This protein binds this small molecule.
Small molecule (SMILES): Nc1ncnc2c1ncn2[C@@H]1O[C@H](CO[P](=O)(O)O[P](=O)(O)CP(=O)(O)O)[C@@H](O)[C@H]1O

Binding-site contacts:
Ligand atom N9 contacts residue MET4954 of chain 1.C at 4.4 Å.
Ligand atom O3A contacts residue ARG4215 of chain 1.C at 3.8 Å.
Ligand atom O1B contacts residue ARG4215 of chain 1.C at 3.7 Å.
Ligand atom N9 contacts residue PHE4975 of chain 1.C at 4.4 Å.
Ligand atom O2A contacts residue CA1 of chain 1.P at 3.5 Å.
Ligand atom C6 contacts residue ASN4984 of chain 1.C at 3.8 Å.
Ligand atom N6 contacts residue CYS4958 of chain 1.C at 4.3 Å.
Ligand atom O3A contacts residue LYS4214 of chain 1.C at 4.4 Å.
Ligand atom N1 contacts residue LEU4985 of chain 1.C at 3.4 Å.
Ligand atom PG contacts residue ARG4215 of chain 1.C at 4.3 Å.
Ligand atom C2 contacts residue ASN4984 of chain 1.C at 4.0 Å.
Ligand atom C1' contacts residue MET4954 of chain 1.C at 3.7 Å (hydrophobic).
Ligand atom N6 contacts residue HIS4983 of chain 1.C at 3.2 Å (h-bond).
Ligand atom C5 contacts residue THR4979 of chain 1.C at 4.4 Å.
Ligand atom C3B contacts residue ARG4215 of chain 1.C at 3.4 Å.
Ligand atom O2' contacts residue THR4979 of chain 1.C at 4.3 Å.
Ligand atom O2' contacts residue PHE4975 of chain 1.C at 3.4 Å.
Ligand atom C6 contacts residue HIS4983 of chain 1.C at 4.4 Å.
Ligand atom N1 contacts residue ASN4984 of chain 1.C at 3.2 Å (h-bond).
Ligand atom N6 contacts residue ILE4960 of chain 1.C at 3.8 Å.
Ligand atom N7 contacts residue CYS4958 of chain 1.C at 3.6 Å.
Ligand atom C2 contacts residue LEU4985 of chain 1.C at 4.5 Å (hydrophobic).
Ligand atom C4' contacts residue MET4954 of chain 1.C at 4.1 Å (hydrophobic).
Ligand atom C6 contacts residue LEU4985 of chain 1.C at 4.0 Å (hydrophobic).
Ligand atom O1G contacts residue ARG4215 of chain 1.C at 4.0 Å.
Ligand atom C8 contacts residue MET4954 of chain 1.C at 4.5 Å (hydrophobic).
Ligand atom O1A contacts residue LYS4214 of chain 1.C at 4.5 Å.
Ligand atom N7 contacts residue PHE4959 of chain 1.C at 4.1 Å.
Ligand atom C8 contacts residue CYS4958 of chain 1.C at 4.0 Å (hydrophobic).
Ligand atom C8 contacts residue THR4979 of chain 1.C at 4.0 Å.
Ligand atom C1' contacts residue PHE4975 of chain 1.C at 4.4 Å (hydrophobic).
Ligand atom N6 contacts residue LEU4985 of chain 1.C at 3.4 Å.
Ligand atom C8 contacts residue PHE4975 of chain 1.C at 3.8 Å (hydrophobic).
Ligand atom N6 contacts residue ASN4984 of chain 1.C at 3.5 Å (h-bond).
Ligand atom PB contacts residue ARG4215 of chain 1.C at 4.0 Å.
Ligand atom N6 contacts residue PHE4959 of chain 1.C at 4.0 Å.
Ligand atom N7 contacts residue THR4979 of chain 1.C at 3.9 Å.
Ligand atom O4' contacts residue MET4954 of chain 1.C at 3.6 Å (h-bond).

Sequence of chain 1.C:
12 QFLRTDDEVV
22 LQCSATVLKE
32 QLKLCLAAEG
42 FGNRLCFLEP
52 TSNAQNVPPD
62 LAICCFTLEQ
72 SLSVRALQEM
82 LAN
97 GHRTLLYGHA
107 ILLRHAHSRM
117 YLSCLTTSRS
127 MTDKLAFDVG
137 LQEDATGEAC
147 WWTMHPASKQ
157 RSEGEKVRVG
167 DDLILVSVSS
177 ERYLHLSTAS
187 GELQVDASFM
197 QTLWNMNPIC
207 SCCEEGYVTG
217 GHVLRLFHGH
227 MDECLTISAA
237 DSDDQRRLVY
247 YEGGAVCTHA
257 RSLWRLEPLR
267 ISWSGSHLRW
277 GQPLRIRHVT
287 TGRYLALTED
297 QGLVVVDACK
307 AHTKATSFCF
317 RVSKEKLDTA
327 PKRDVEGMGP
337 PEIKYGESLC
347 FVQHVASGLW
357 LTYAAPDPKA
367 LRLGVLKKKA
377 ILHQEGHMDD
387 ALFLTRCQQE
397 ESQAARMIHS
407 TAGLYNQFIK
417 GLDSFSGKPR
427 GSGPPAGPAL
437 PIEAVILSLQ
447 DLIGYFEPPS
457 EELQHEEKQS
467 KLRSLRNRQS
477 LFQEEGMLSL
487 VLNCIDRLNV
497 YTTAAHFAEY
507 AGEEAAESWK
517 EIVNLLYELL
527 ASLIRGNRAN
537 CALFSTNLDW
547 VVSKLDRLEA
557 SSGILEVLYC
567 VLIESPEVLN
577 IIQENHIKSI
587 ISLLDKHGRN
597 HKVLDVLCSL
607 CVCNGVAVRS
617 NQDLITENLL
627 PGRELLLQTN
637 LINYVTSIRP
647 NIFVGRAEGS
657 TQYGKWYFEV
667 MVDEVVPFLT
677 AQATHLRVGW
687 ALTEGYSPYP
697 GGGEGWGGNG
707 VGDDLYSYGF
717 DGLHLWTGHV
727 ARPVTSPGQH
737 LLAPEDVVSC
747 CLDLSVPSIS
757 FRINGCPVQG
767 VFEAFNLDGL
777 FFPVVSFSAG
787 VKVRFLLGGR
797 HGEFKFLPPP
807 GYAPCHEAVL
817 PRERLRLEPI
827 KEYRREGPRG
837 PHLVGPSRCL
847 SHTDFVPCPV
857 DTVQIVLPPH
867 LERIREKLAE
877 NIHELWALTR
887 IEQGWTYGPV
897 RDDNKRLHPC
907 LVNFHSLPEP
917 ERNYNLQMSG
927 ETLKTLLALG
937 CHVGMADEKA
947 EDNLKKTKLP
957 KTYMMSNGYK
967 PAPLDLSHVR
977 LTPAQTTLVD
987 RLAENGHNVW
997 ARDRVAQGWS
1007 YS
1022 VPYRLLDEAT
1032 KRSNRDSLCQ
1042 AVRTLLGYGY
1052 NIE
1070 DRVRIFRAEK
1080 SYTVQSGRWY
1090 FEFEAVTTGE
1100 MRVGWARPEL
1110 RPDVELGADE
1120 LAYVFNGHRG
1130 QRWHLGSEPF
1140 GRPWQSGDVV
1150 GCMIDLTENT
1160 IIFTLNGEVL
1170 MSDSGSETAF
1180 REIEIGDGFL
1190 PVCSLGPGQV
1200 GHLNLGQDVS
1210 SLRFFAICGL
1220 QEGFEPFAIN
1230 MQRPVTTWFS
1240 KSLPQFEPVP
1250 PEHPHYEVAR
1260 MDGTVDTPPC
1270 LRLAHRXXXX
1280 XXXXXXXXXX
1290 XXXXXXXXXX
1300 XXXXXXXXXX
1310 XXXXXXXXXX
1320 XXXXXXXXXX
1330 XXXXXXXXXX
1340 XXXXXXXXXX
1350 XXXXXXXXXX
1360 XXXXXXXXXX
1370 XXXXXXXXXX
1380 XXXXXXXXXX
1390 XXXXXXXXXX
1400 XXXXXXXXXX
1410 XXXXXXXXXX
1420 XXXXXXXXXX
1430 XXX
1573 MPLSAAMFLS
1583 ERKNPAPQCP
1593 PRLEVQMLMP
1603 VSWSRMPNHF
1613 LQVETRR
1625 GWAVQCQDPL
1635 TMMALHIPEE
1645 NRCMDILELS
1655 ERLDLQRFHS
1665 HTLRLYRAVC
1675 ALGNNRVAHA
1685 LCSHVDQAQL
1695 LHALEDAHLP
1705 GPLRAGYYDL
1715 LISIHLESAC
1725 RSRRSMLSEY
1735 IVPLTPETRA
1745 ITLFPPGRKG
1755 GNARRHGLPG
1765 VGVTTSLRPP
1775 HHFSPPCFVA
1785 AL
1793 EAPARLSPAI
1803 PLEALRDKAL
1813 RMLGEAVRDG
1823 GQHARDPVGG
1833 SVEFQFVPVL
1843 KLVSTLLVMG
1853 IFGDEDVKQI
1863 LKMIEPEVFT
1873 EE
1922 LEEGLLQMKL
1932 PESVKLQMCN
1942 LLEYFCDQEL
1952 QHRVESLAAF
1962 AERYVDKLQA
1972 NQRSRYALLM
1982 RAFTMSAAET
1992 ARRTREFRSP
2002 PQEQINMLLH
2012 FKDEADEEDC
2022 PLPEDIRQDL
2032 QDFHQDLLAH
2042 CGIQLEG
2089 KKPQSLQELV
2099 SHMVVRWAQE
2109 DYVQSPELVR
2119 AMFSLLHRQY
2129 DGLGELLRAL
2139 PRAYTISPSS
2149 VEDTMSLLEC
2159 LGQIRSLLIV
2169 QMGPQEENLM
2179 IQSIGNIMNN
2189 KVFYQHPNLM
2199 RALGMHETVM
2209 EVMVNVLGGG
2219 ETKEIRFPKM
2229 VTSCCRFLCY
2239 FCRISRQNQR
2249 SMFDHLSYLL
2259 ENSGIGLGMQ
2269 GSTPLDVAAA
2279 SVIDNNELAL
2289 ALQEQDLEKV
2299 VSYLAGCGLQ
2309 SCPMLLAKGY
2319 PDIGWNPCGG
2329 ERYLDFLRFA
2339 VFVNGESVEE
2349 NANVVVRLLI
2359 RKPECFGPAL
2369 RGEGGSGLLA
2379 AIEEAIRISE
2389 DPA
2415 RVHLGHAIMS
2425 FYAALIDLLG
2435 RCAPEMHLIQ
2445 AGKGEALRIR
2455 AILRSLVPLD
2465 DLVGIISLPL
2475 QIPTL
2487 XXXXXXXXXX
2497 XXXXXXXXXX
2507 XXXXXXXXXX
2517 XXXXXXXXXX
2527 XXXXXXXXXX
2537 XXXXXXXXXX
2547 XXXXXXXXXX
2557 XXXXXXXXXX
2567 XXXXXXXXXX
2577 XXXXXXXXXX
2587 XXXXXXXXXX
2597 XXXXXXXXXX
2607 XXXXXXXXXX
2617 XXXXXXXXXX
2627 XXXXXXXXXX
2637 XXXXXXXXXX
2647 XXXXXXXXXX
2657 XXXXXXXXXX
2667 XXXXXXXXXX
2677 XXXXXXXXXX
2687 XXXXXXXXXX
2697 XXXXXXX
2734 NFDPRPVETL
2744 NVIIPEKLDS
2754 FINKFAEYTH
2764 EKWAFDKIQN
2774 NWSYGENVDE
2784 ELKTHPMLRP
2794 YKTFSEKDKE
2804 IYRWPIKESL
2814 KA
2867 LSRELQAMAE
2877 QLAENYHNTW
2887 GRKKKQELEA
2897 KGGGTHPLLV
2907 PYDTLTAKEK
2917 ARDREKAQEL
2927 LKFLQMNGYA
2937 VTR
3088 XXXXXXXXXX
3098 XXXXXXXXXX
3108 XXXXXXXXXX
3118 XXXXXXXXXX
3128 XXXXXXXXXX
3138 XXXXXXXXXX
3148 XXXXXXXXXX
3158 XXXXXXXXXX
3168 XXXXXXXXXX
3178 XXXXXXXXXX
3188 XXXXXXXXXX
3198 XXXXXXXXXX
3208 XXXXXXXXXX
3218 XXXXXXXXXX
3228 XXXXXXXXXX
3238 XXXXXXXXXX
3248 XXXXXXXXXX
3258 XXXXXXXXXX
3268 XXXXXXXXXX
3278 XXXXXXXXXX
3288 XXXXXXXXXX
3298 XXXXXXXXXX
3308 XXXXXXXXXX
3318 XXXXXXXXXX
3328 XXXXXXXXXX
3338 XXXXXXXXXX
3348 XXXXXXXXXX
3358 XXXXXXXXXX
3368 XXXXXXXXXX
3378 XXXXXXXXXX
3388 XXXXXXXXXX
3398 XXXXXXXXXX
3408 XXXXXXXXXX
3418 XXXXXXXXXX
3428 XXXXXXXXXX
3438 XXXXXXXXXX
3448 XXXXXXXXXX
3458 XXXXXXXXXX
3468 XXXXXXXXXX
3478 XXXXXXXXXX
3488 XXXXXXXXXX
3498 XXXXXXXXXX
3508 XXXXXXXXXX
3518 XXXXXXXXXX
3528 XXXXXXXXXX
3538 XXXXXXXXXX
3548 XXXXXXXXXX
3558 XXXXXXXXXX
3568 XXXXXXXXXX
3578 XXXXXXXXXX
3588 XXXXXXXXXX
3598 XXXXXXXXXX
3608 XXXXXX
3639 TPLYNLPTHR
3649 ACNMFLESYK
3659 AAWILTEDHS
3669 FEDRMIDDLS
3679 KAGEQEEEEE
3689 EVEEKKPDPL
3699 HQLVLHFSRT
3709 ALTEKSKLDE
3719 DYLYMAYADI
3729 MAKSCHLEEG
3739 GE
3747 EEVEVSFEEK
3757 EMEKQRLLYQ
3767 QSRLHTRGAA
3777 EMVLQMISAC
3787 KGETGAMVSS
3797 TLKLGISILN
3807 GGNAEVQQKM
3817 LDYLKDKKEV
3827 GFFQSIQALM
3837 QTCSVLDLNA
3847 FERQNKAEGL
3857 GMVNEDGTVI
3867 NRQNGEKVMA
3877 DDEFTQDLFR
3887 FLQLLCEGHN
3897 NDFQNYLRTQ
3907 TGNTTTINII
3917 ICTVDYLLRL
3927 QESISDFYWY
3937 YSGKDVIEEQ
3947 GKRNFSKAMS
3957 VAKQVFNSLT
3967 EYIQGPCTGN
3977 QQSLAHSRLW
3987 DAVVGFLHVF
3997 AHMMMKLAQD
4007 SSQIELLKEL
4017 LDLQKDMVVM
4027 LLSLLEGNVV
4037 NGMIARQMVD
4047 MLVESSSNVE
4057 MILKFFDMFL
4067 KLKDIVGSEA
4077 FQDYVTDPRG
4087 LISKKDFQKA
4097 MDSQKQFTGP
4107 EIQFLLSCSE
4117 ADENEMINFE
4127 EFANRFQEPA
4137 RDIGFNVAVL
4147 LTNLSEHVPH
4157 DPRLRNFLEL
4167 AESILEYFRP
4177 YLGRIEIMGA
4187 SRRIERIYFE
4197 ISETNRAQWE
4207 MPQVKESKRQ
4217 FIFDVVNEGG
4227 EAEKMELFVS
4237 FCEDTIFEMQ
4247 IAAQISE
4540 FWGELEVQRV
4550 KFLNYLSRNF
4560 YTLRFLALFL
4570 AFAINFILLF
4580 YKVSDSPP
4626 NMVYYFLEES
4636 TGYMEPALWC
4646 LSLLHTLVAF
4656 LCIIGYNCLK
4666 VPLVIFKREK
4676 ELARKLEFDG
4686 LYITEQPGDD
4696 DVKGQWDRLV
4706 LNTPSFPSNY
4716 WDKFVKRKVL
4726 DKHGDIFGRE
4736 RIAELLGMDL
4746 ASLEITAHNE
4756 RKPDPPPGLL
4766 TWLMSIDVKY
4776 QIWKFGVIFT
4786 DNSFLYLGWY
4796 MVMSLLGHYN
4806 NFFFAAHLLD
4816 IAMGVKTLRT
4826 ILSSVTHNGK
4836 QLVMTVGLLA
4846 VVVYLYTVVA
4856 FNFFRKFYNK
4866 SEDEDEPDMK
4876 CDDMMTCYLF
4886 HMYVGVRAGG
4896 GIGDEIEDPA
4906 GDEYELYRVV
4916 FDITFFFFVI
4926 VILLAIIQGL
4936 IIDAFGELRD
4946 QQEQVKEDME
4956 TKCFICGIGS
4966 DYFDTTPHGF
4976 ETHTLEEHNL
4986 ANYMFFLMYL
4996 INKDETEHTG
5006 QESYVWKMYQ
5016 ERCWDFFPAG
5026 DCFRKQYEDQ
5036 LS